Binding-site contacts:
Ligand atom C22 contacts residue ASP176 of chain 1.A at 3.5 Å.
Ligand atom C15 contacts residue LYS64 of chain 1.A at 3.4 Å.
Ligand atom N16 contacts residue LYS64 of chain 1.A at 3.4 Å (salt-bridge).
Ligand atom C20 contacts residue GLU43 of chain 1.A at 3.6 Å.
Ligand atom N3 contacts residue SER113 of chain 1.A at 3.1 Å (h-bond).
Ligand atom C6 contacts residue LEU165 of chain 1.A at 3.9 Å (hydrophobic).
Ligand atom N17 contacts residue LEU112 of chain 1.A at 3.7 Å.
Ligand atom N3 contacts residue LEU165 of chain 1.A at 3.8 Å.
Ligand atom N3 contacts residue TYR114 of chain 1.A at 3.6 Å.
Ligand atom N16 contacts residue ASP176 of chain 1.A at 3.1 Å (salt-bridge).
Ligand atom C15 contacts residue ASP176 of chain 1.A at 3.6 Å.
Ligand atom N17 contacts residue THR175 of chain 1.A at 2.8 Å (h-bond).
Ligand atom C2 contacts residue ALA115 of chain 1.A at 3.8 Å (hydrophobic).
Ligand atom C23 contacts residue ASP176 of chain 1.A at 3.5 Å.
Ligand atom C11 contacts residue VAL49 of chain 1.A at 3.7 Å (hydrophobic).
Ligand atom N16 contacts residue THR175 of chain 1.A at 2.9 Å (h-bond).
Ligand atom N18 contacts residue LYS64 of chain 1.A at 3.8 Å.
Ligand atom C5 contacts residue LEU165 of chain 1.A at 3.4 Å (hydrophobic).
Ligand atom N3 contacts residue ALA115 of chain 1.A at 3.0 Å (h-bond).
Ligand atom C7 contacts residue VAL49 of chain 1.A at 3.9 Å (hydrophobic).
Ligand atom N14 contacts residue ASP176 of chain 1.A at 3.8 Å.
Ligand atom C2 contacts residue LEU165 of chain 1.A at 3.6 Å (hydrophobic).
Ligand atom C10 contacts residue LEU165 of chain 1.A at 3.3 Å (hydrophobic).
Ligand atom C9 contacts residue LEU165 of chain 1.A at 3.8 Å (hydrophobic).
Ligand atom N18 contacts residue SER47 of chain 1.A at 3.9 Å.
Ligand atom C13 contacts residue LYS64 of chain 1.A at 3.6 Å.
Ligand atom C12 contacts residue VAL49 of chain 1.A at 3.4 Å (hydrophobic).
Ligand atom N3 contacts residue ALA62 of chain 1.A at 3.5 Å.
Ligand atom O21 contacts residue GLY44 of chain 1.A at 3.4 Å.
Ligand atom N16 contacts residue GLU83 of chain 1.A at 3.0 Å (salt-bridge).
Ligand atom C15 contacts residue THR175 of chain 1.A at 3.2 Å.
Ligand atom N4 contacts residue LEU165 of chain 1.A at 3.6 Å.
Ligand atom C11 contacts residue THR175 of chain 1.A at 3.8 Å.
Ligand atom N1 contacts residue ALA115 of chain 1.A at 3.3 Å (h-bond).
Ligand atom N4 contacts residue SER113 of chain 1.A at 2.9 Å (h-bond).
Ligand atom N14 contacts residue LYS64 of chain 1.A at 2.7 Å (salt-bridge).
Ligand atom N16 contacts residue LEU112 of chain 1.A at 3.8 Å.
Ligand atom C23 contacts residue LYS64 of chain 1.A at 3.5 Å.
Ligand atom N4 contacts residue ALA62 of chain 1.A at 3.4 Å.
Ligand atom C6 contacts residue THR175 of chain 1.A at 3.8 Å.

A protein and the small-molecule ligand that binds it are described below.
Small molecule (SMILES): Nc1nc(-c2ccc3c(N)[nH]nc3c2)cc(N2CCOCC2)n1

Sequence of chain 1.A:
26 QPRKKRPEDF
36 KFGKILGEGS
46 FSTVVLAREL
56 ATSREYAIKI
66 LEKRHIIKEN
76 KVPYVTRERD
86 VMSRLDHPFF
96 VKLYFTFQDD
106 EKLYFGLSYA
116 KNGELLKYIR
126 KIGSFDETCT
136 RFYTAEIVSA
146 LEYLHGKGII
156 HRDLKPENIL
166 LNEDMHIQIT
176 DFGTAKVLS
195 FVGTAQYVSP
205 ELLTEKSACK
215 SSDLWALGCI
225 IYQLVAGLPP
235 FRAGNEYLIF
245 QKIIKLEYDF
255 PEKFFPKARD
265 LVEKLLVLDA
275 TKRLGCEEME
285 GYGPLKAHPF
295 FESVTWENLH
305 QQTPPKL